Sequence of chain 1.A:
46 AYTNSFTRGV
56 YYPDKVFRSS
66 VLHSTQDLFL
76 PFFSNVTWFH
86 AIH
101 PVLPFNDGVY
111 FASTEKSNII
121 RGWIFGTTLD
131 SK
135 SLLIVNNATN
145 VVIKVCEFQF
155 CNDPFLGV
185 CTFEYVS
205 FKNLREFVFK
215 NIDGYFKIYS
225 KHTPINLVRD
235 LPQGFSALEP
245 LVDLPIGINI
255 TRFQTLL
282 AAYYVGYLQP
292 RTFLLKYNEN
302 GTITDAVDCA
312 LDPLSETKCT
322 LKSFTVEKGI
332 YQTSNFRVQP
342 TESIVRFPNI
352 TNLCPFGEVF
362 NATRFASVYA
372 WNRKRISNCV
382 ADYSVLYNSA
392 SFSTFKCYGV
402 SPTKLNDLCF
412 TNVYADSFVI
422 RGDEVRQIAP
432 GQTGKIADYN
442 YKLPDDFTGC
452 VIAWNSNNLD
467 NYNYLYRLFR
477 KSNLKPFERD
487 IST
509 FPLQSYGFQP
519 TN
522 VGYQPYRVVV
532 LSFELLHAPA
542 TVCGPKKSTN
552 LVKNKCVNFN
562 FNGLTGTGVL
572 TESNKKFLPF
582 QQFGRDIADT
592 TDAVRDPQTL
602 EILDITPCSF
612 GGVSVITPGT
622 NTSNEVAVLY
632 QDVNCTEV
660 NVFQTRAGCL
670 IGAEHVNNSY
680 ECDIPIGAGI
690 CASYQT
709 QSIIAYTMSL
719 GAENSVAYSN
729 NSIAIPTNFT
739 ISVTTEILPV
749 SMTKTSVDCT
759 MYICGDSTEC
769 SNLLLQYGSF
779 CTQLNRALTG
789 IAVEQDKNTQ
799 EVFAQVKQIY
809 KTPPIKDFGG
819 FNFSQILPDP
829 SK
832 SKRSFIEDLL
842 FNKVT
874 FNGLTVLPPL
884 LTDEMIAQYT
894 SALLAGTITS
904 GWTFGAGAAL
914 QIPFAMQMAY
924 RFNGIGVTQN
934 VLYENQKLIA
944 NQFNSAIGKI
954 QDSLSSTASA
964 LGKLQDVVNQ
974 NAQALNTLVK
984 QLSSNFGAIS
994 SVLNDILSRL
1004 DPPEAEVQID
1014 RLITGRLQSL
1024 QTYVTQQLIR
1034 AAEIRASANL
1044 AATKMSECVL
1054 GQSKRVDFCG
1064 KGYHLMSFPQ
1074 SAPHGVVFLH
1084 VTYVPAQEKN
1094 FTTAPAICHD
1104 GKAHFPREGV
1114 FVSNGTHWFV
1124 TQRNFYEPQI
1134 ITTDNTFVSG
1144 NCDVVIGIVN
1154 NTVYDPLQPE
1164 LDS

This small molecule binds to this protein.
Small molecule (SMILES): CC(=O)N[C@@H]1[C@@H](O)[C@H](O)[C@@H](CO)O[C@H]1O

Binding-site contacts:
Ligand atom N2 contacts residue ASN1093 of chain 1.C at 3.0 Å (h-bond).
Ligand atom C3 contacts residue ASN1093 of chain 1.C at 3.9 Å.
Ligand atom C2 contacts residue ASN1093 of chain 1.C at 2.5 Å.
Ligand atom C1 contacts residue ASN1093 of chain 1.C at 1.5 Å.
Ligand atom O5 contacts residue ASN1093 of chain 1.C at 2.4 Å (h-bond).
Ligand atom C4 contacts residue ASN1093 of chain 1.C at 4.3 Å.
Ligand atom C8 contacts residue GLU1091 of chain 1.C at 3.1 Å.
Ligand atom O6 contacts residue ALA725 of chain 1.C at 3.5 Å.
Ligand atom C8 contacts residue LYS1092 of chain 1.C at 3.8 Å.
Ligand atom C1 contacts residue GLN914 of chain 1.A at 4.3 Å.
Ligand atom O7 contacts residue ASN1093 of chain 1.C at 3.6 Å.
Ligand atom C8 contacts residue ASN1093 of chain 1.C at 3.9 Å.
Ligand atom C6 contacts residue ALA725 of chain 1.C at 4.1 Å (hydrophobic).
Ligand atom O5 contacts residue ALA725 of chain 1.C at 4.4 Å.
Ligand atom C5 contacts residue ASN1093 of chain 1.C at 3.8 Å.
Ligand atom C7 contacts residue ASN1093 of chain 1.C at 3.5 Å.
Ligand atom C5 contacts residue ALA725 of chain 1.C at 3.9 Å (hydrophobic).

Sequence of chain 1.C:
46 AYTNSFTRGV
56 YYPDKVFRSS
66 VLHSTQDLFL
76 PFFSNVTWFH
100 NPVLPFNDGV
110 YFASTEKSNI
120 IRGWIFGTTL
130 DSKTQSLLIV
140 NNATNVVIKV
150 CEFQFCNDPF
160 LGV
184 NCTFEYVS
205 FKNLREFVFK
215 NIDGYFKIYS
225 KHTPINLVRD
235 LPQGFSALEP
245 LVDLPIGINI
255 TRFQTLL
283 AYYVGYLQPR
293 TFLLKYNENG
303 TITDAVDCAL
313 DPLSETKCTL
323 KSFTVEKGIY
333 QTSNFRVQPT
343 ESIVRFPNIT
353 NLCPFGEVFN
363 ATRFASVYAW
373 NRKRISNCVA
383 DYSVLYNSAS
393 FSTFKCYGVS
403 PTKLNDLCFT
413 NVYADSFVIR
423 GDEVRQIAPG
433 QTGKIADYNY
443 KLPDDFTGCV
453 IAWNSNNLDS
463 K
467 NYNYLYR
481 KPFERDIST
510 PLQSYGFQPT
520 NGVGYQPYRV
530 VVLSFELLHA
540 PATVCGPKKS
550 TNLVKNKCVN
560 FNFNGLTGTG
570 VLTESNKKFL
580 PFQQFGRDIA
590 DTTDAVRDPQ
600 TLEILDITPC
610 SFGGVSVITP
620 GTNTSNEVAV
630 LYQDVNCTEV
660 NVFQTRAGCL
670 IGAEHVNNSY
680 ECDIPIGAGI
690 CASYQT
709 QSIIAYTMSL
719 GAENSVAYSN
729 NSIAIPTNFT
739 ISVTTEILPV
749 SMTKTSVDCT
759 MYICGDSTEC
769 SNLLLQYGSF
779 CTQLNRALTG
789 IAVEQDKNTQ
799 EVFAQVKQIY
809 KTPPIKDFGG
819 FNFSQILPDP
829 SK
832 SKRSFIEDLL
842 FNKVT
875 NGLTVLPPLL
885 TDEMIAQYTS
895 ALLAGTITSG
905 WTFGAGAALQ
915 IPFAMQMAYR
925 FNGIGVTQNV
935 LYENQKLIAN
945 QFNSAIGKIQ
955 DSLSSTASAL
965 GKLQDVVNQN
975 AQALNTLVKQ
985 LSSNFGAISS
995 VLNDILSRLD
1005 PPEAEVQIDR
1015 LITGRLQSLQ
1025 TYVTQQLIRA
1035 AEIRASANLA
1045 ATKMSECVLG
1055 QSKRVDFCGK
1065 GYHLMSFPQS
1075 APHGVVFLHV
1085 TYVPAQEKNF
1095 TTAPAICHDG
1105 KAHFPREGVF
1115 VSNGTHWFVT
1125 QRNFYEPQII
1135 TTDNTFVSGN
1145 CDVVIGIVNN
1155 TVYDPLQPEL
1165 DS